Sequence of chain 1.B:
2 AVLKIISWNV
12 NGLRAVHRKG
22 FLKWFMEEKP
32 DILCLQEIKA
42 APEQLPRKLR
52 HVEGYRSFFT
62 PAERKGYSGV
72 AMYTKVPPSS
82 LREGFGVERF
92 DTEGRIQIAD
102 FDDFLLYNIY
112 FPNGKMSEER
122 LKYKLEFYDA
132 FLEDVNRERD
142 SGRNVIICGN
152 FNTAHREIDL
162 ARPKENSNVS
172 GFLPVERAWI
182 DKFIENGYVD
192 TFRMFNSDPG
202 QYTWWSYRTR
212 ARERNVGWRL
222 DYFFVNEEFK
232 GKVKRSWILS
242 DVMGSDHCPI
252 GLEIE

Binding-site contacts:
Ligand atom N2 contacts residue DA6 of chain 1.E at 3.0 Å (h-bond).
Ligand atom C4 contacts residue DA6 of chain 1.E at 3.5 Å.
Ligand atom N3 contacts residue DG7 of chain 1.E at 2.6 Å (h-bond).
Ligand atom N3 contacts residue DG8 of chain 1.E at 2.8 Å (h-bond).
Ligand atom C4 contacts residue DG8 of chain 1.E at 3.5 Å.
Ligand atom O6 contacts residue DC5 of chain 1.E at 2.6 Å (h-bond).
Ligand atom O4 contacts residue DA6 of chain 1.E at 3.0 Å (h-bond).
Ligand atom OP2 contacts residue ARG15 of chain 1.B at 3.3 Å (salt-bridge).
Ligand atom C2 contacts residue DG8 of chain 1.E at 3.5 Å.
Ligand atom C5' contacts residue ARG15 of chain 1.B at 3.4 Å.
Ligand atom OP1 contacts residue ARG15 of chain 1.B at 3.1 Å (salt-bridge).
Ligand atom O4 contacts residue DC5 of chain 1.E at 3.4 Å (h-bond).
Ligand atom O5' contacts residue ARG15 of chain 1.B at 2.8 Å (salt-bridge).
Ligand atom C5' contacts residue ALA16 of chain 1.B at 3.5 Å (hydrophobic).
Ligand atom OP1 contacts residue LYS20 of chain 1.B at 2.7 Å (salt-bridge).
Ligand atom C6 contacts residue DC5 of chain 1.E at 3.3 Å.
Ligand atom C3' contacts residue ARG15 of chain 1.B at 3.0 Å.
Ligand atom O4' contacts residue ARG209 of chain 1.B at 3.4 Å.
Ligand atom OP1 contacts residue GLY13 of chain 1.B at 3.1 Å.
Ligand atom O2 contacts residue DG7 of chain 1.E at 3.2 Å (h-bond).
Ligand atom C4 contacts residue DG7 of chain 1.E at 3.3 Å.
Ligand atom OP1 contacts residue ARG15 of chain 1.B at 3.4 Å (salt-bridge).
Ligand atom O2 contacts residue DG7 of chain 1.E at 2.7 Å (h-bond).
Ligand atom OP2 contacts residue ARG19 of chain 1.B at 2.6 Å (salt-bridge).
Ligand atom N1 contacts residue DC5 of chain 1.E at 3.1 Å (h-bond).
Ligand atom O4' contacts residue TYR208 of chain 1.B at 3.5 Å.
Ligand atom C2 contacts residue DA6 of chain 1.E at 3.5 Å.
Ligand atom C4' contacts residue TYR208 of chain 1.B at 3.5 Å (hydrophobic).
Ligand atom N4 contacts residue DG8 of chain 1.E at 2.7 Å (h-bond).
Ligand atom P contacts residue ARG15 of chain 1.B at 3.4 Å.
Ligand atom C2 contacts residue DG7 of chain 1.E at 3.4 Å.
Ligand atom N3 contacts residue DA6 of chain 1.E at 3.2 Å (h-bond).
Ligand atom O2 contacts residue TYR208 of chain 1.B at 3.4 Å.
Ligand atom N4 contacts residue DG7 of chain 1.E at 2.4 Å (h-bond).
Ligand atom O2 contacts residue DG8 of chain 1.E at 2.8 Å (h-bond).
Ligand atom OP1 contacts residue GLN45 of chain 1.B at 2.8 Å (h-bond).
Ligand atom O3' contacts residue GLY67 of chain 1.B at 3.3 Å.
Ligand atom N1 contacts residue ARG209 of chain 1.B at 3.6 Å.
Ligand atom OP1 contacts residue ALA16 of chain 1.B at 2.7 Å (h-bond).
Ligand atom N4 contacts residue DA6 of chain 1.E at 3.4 Å (h-bond).

A small-molecule ligand and the protein it binds are described below.
Small molecule (SMILES): Cc1cn([C@H]2C[C@H](O[P](=O)(O)OC[C@H]3O[C@@H](n4cnc5c(=O)nc(N)[nH]c54)C[C@@H]3O[P](=O)(O)OC[C@H]3O[C@@H](n4ccc(=O)[nH]c4=O)C[C@@H]3O[P](=O)(O)OC[C@H]3O[C@@H](n4cnc5c(=O)nc(N)[nH]c54)C[C@@H]3O[P](=O)(O)OC[C@H]3O[C@@H](n4ccc(N)nc4=O)C[C@@H]3O[P](=O)(O)OC[C@H]3O[C@@H](n4cnc5c(=O)nc(N)[nH]c54)C[C@@H]3O[P](=O)(O)OC[C@H]3O[C@@H](n4cnc5c(N)ncnc54)C[C@@H]3O)[C@@H](CO[P](=O)(O)O[C@H]3C[C@H](n4ccc(N)nc4=O)O[C@@H]3CO[P](=O)(O)O[C@H]3C[C@H](n4ccc(N)nc4=O)O[C@@H]3CO)O2)c(=O)[nH]c1=O